Sequence of chain 1.S:
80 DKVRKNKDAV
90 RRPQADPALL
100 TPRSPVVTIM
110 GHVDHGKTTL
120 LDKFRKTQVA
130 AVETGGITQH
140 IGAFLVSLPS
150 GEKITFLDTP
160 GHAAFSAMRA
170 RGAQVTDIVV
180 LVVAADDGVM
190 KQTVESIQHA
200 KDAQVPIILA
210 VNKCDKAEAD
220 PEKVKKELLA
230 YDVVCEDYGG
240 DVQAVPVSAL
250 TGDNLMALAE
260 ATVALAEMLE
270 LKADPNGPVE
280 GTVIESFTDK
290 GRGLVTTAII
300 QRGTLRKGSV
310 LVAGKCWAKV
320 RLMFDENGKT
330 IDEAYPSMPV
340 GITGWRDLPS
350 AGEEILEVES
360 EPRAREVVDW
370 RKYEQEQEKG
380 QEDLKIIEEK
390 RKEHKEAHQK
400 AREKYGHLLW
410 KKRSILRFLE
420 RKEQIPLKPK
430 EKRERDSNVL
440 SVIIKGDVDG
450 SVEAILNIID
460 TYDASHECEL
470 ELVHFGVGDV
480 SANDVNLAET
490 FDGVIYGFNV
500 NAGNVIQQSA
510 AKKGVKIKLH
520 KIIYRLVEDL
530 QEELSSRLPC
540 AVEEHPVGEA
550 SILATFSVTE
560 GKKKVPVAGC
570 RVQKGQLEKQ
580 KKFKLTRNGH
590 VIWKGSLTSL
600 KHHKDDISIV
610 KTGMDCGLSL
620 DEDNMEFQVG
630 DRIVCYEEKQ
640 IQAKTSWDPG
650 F

Binding-site contacts:
Ligand atom O1B contacts residue MG1 of chain 1.TK at 2.1 Å.
Ligand atom O2A contacts residue GLY115 of chain 1.S at 3.6 Å.
Ligand atom C2 contacts residue ASP214 of chain 1.S at 3.6 Å.
Ligand atom PG contacts residue MG1 of chain 1.TK at 3.3 Å.
Ligand atom O2G contacts residue GLY160 of chain 1.S at 3.5 Å (h-bond).
Ligand atom O3B contacts residue ASP113 of chain 1.S at 3.3 Å (salt-bridge).
Ligand atom C5 contacts residue LYS212 of chain 1.S at 3.6 Å.
Ligand atom O2B contacts residue HIS114 of chain 1.S at 3.3 Å (h-bond).
Ligand atom N7 contacts residue ASN211 of chain 1.S at 3.6 Å (h-bond).
Ligand atom O4' contacts residue LYS212 of chain 1.S at 3.6 Å.
Ligand atom O2G contacts residue LYS116 of chain 1.S at 3.0 Å (salt-bridge).
Ligand atom N1 contacts residue ASP214 of chain 1.S at 2.8 Å (salt-bridge).
Ligand atom C5' contacts residue ASP113 of chain 1.S at 3.5 Å.
Ligand atom N3 contacts residue LEU249 of chain 1.S at 3.5 Å.
Ligand atom O1B contacts residue THR117 of chain 1.S at 3.0 Å (h-bond).
Ligand atom O2B contacts residue LYS116 of chain 1.S at 3.2 Å.
Ligand atom S1G contacts residue VAL112 of chain 1.S at 3.7 Å.
Ligand atom O6 contacts residue ALA248 of chain 1.S at 3.1 Å (h-bond).
Ligand atom O1B contacts residue LYS116 of chain 1.S at 3.5 Å (salt-bridge).
Ligand atom O3B contacts residue MG1 of chain 1.TK at 3.4 Å.
Ligand atom O2G contacts residue ASP113 of chain 1.S at 3.6 Å.
Ligand atom N1 contacts residue LYS212 of chain 1.S at 3.7 Å.
Ligand atom O2B contacts residue ASP113 of chain 1.S at 3.4 Å (salt-bridge).
Ligand atom O2A contacts residue THR118 of chain 1.S at 3.0 Å (h-bond).
Ligand atom N2 contacts residue ASP214 of chain 1.S at 3.5 Å (salt-bridge).
Ligand atom O3G contacts residue MG1 of chain 1.TK at 2.1 Å.
Ligand atom O1A contacts residue NA1 of chain 1.UK at 3.3 Å (h-bond).
Ligand atom O3A contacts residue GLY115 of chain 1.S at 2.9 Å (h-bond).
Ligand atom O3A contacts residue ASP113 of chain 1.S at 3.5 Å.
Ligand atom O6 contacts residue LYS212 of chain 1.S at 3.3 Å.
Ligand atom O2G contacts residue VAL112 of chain 1.S at 3.6 Å.
Ligand atom O6 contacts residue ASN211 of chain 1.S at 3.1 Å (h-bond).
Ligand atom O2B contacts residue HIS111 of chain 1.S at 3.7 Å.
Ligand atom O3G contacts residue THR137 of chain 1.S at 3.0 Å (h-bond).
Ligand atom O2A contacts residue THR117 of chain 1.S at 3.3 Å.
Ligand atom O2B contacts residue GLY115 of chain 1.S at 3.2 Å (h-bond).
Ligand atom PB contacts residue GLY115 of chain 1.S at 3.6 Å.
Ligand atom C6 contacts residue LYS212 of chain 1.S at 3.4 Å.
Ligand atom C2 contacts residue LEU249 of chain 1.S at 3.6 Å (hydrophobic).
Ligand atom PB contacts residue MG1 of chain 1.TK at 3.3 Å.

The small molecule below binds the protein below.
Small molecule (SMILES): Nc1nc2c(ncn2[C@@H]2O[C@H](CO[P](=O)(O)O[P](=O)(O)OP(O)(O)=S)[C@@H](O)[C@H]2O)c(=O)[nH]1